Sequence of chain 36.A:
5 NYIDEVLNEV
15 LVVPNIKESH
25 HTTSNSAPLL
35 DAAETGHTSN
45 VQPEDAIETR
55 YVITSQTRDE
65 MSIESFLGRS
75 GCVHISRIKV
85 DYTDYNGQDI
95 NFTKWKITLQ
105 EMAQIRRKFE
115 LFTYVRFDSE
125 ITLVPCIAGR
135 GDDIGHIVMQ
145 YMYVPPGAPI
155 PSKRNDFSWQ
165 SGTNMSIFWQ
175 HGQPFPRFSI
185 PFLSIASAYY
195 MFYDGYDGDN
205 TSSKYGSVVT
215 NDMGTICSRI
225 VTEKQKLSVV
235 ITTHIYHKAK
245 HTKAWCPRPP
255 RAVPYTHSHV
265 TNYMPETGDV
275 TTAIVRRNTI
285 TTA

This protein binds this small molecule.
Small molecule (SMILES): Cc1cc(CCCOc2c(Cl)cc(C3=NCCO3)cc2Cl)on1

Binding-site contacts:
Ligand atom CL1 contacts residue ILE125 of chain 36.A at 3.7 Å.
Ligand atom C4B contacts residue ILE220 of chain 36.A at 4.2 Å (hydrophobic).
Ligand atom C4A contacts residue MET146 of chain 36.A at 4.0 Å (hydrophobic).
Ligand atom CL2 contacts residue LEU187 of chain 36.A at 3.9 Å.
Ligand atom C2B contacts residue ILE125 of chain 36.A at 4.1 Å (hydrophobic).
Ligand atom C2C contacts residue ILE101 of chain 36.A at 4.2 Å (hydrophobic).
Ligand atom N3A contacts residue TYR147 of chain 36.A at 4.1 Å.
Ligand atom N2 contacts residue MET217 of chain 36.A at 3.1 Å (h-bond).
Ligand atom C4 contacts residue LEU103 of chain 36.A at 3.6 Å (hydrophobic).
Ligand atom C3 contacts residue LEU103 of chain 36.A at 4.3 Å (hydrophobic).
Ligand atom CL1 contacts residue ILE239 of chain 36.A at 4.0 Å.
Ligand atom N2 contacts residue ASN215 of chain 36.A at 4.0 Å.
Ligand atom O1A contacts residue ILE239 of chain 36.A at 4.3 Å.
Ligand atom C4A contacts residue TYR145 of chain 36.A at 3.7 Å (hydrophobic).
Ligand atom O1A contacts residue LEU127 of chain 36.A at 4.1 Å.
Ligand atom C2C contacts residue MET217 of chain 36.A at 3.9 Å (hydrophobic).
Ligand atom C1B contacts residue ILE125 of chain 36.A at 3.6 Å (hydrophobic).
Ligand atom C31 contacts residue MET195 of chain 36.A at 3.9 Å (hydrophobic).
Ligand atom N3A contacts residue ILE220 of chain 36.A at 4.3 Å.
Ligand atom C5B contacts residue ILE125 of chain 36.A at 3.5 Å (hydrophobic).
Ligand atom C2B contacts residue TYR147 of chain 36.A at 3.4 Å (hydrophobic).
Ligand atom C3 contacts residue MET217 of chain 36.A at 4.2 Å (hydrophobic).
Ligand atom C2A contacts residue ILE220 of chain 36.A at 4.1 Å (hydrophobic).
Ligand atom CL2 contacts residue TYR147 of chain 36.A at 2.4 Å.
Ligand atom C5A contacts residue LEU127 of chain 36.A at 3.8 Å (hydrophobic).
Ligand atom N3A contacts residue PHE182 of chain 36.A at 4.1 Å.
Ligand atom C5 contacts residue MET217 of chain 36.A at 3.8 Å (hydrophobic).
Ligand atom CL2 contacts residue ILE184 of chain 36.A at 4.2 Å.
Ligand atom C4B contacts residue ILE125 of chain 36.A at 4.0 Å (hydrophobic).
Ligand atom C3C contacts residue ILE101 of chain 36.A at 3.8 Å (hydrophobic).
Ligand atom C6B contacts residue ILE125 of chain 36.A at 3.3 Å (hydrophobic).
Ligand atom C31 contacts residue LEU103 of chain 36.A at 4.1 Å (hydrophobic).
Ligand atom O1 contacts residue MET217 of chain 36.A at 2.7 Å (h-bond).
Ligand atom C2B contacts residue ILE184 of chain 36.A at 4.1 Å (hydrophobic).
Ligand atom C3B contacts residue TYR147 of chain 36.A at 3.3 Å (hydrophobic).
Ligand atom C3B contacts residue ILE125 of chain 36.A at 4.3 Å (hydrophobic).
Ligand atom C5B contacts residue ILE220 of chain 36.A at 4.3 Å (hydrophobic).
Ligand atom C2A contacts residue PHE182 of chain 36.A at 4.1 Å (hydrophobic).
Ligand atom O1B contacts residue ILE125 of chain 36.A at 4.1 Å.
Ligand atom C5A contacts residue TYR145 of chain 36.A at 3.7 Å (hydrophobic).